Sequence of chain 1.A:
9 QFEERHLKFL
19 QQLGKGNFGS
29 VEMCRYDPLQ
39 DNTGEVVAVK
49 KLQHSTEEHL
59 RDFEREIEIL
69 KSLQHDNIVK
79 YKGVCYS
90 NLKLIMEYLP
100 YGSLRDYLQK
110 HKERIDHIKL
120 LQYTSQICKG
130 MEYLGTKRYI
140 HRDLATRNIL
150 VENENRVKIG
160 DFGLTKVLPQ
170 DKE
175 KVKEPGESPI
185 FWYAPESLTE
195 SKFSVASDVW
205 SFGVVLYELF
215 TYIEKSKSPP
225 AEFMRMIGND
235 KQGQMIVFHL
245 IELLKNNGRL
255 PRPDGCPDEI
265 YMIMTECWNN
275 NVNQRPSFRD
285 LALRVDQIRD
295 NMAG

Binding-site contacts:
Ligand atom S1 contacts residue LEU21 of chain 1.A at 3.9 Å.
Ligand atom O2 contacts residue GLY101 of chain 1.A at 3.6 Å.
Ligand atom C1 contacts residue ASN147 of chain 1.A at 3.4 Å.
Ligand atom C14 contacts residue LEU149 of chain 1.A at 3.8 Å (hydrophobic).
Ligand atom C12 contacts residue GLY101 of chain 1.A at 3.5 Å.
Ligand atom N1 contacts residue LEU98 of chain 1.A at 2.7 Å (h-bond).
Ligand atom C12 contacts residue LEU98 of chain 1.A at 3.6 Å (hydrophobic).
Ligand atom C4 contacts residue GLY24 of chain 1.A at 3.6 Å.
Ligand atom C17 contacts residue GLY22 of chain 1.A at 3.7 Å.
Ligand atom C15 contacts residue TYR97 of chain 1.A at 3.5 Å (hydrophobic).
Ligand atom N2 contacts residue LEU149 of chain 1.A at 3.1 Å.
Ligand atom C15 contacts residue LEU98 of chain 1.A at 3.7 Å (hydrophobic).
Ligand atom N2 contacts residue ALA46 of chain 1.A at 3.8 Å.
Ligand atom O1 contacts residue ASN147 of chain 1.A at 3.3 Å (h-bond).
Ligand atom C7 contacts residue LEU149 of chain 1.A at 3.6 Å (hydrophobic).
Ligand atom O2 contacts residue LEU21 of chain 1.A at 3.3 Å.
Ligand atom C12 contacts residue LEU21 of chain 1.A at 3.6 Å (hydrophobic).
Ligand atom C15 contacts residue PRO99 of chain 1.A at 3.4 Å (hydrophobic).
Ligand atom C15 contacts residue GLY101 of chain 1.A at 3.3 Å.
Ligand atom C3 contacts residue ASN147 of chain 1.A at 3.0 Å.
Ligand atom C5 contacts residue ASP160 of chain 1.A at 3.6 Å.
Ligand atom N2 contacts residue GLU96 of chain 1.A at 3.2 Å (salt-bridge).
Ligand atom C19 contacts residue VAL29 of chain 1.A at 3.7 Å (hydrophobic).
Ligand atom C11 contacts residue LEU98 of chain 1.A at 3.5 Å (hydrophobic).
Ligand atom C10 contacts residue LEU149 of chain 1.A at 3.4 Å (hydrophobic).
Ligand atom C13 contacts residue TYR97 of chain 1.A at 3.4 Å (hydrophobic).
Ligand atom C2 contacts residue GLY22 of chain 1.A at 3.9 Å.
Ligand atom C9 contacts residue LEU21 of chain 1.A at 3.8 Å (hydrophobic).
Ligand atom C1 contacts residue ARG146 of chain 1.A at 3.7 Å.
Ligand atom N3 contacts residue TYR97 of chain 1.A at 3.2 Å.
Ligand atom C6 contacts residue LYS23 of chain 1.A at 3.9 Å.
Ligand atom N3 contacts residue GLY101 of chain 1.A at 3.5 Å.
Ligand atom N1 contacts residue TYR97 of chain 1.A at 3.6 Å.
Ligand atom C13 contacts residue LEU98 of chain 1.A at 2.7 Å (hydrophobic).
Ligand atom C11 contacts residue LEU21 of chain 1.A at 3.8 Å (hydrophobic).
Ligand atom C9 contacts residue LEU149 of chain 1.A at 3.7 Å (hydrophobic).
Ligand atom N3 contacts residue LEU98 of chain 1.A at 3.0 Å (h-bond).
Ligand atom N1 contacts residue GLU96 of chain 1.A at 3.8 Å.
Ligand atom C8 contacts residue LEU149 of chain 1.A at 3.5 Å (hydrophobic).
Ligand atom C3 contacts residue ASP160 of chain 1.A at 3.6 Å.

This protein binds this small molecule.
Small molecule (SMILES): CNC(=O)c1cnc(N)c2cc(-c3ccc(N4CCOCC4)cc3)sc12